Binding-site contacts:
Ligand atom C13 contacts residue TRP86 of chain 1.B at 3.6 Å (hydrophobic).
Ligand atom C11 contacts residue TRP80 of chain 1.B at 3.4 Å (hydrophobic).
Ligand atom O4 contacts residue TRP86 of chain 1.B at 3.8 Å.
Ligand atom C10 contacts residue TRP80 of chain 1.B at 3.5 Å (hydrophobic).
Ligand atom C10 contacts residue PHE78 of chain 1.B at 3.6 Å (hydrophobic).
Ligand atom C10 contacts residue ASN51 of chain 1.B at 4.0 Å.
Ligand atom C3 contacts residue ASN51 of chain 1.B at 4.0 Å.
Ligand atom O4 contacts residue SER79 of chain 1.B at 3.5 Å.
Ligand atom O3 contacts residue TRP80 of chain 1.B at 3.5 Å (h-bond).
Ligand atom C4 contacts residue ASN51 of chain 1.B at 4.2 Å.
Ligand atom O1 contacts residue PRO52 of chain 1.B at 3.8 Å.
Ligand atom C12 contacts residue TRP80 of chain 1.B at 3.6 Å (hydrophobic).
Ligand atom C2 contacts residue ASN51 of chain 1.B at 3.5 Å.
Ligand atom N3 contacts residue SER79 of chain 1.B at 4.0 Å.
Ligand atom O4 contacts residue PHE78 of chain 1.B at 3.9 Å.
Ligand atom C12 contacts residue TRP86 of chain 1.B at 3.7 Å (hydrophobic).
Ligand atom O2 contacts residue ASN51 of chain 1.B at 3.0 Å (h-bond).
Ligand atom N3 contacts residue TRP80 of chain 1.B at 3.3 Å.
Ligand atom C11 contacts residue PHE78 of chain 1.B at 3.8 Å (hydrophobic).
Ligand atom C12 contacts residue TYR102 of chain 1.B at 3.5 Å (hydrophobic).
Ligand atom C11 contacts residue TRP86 of chain 1.B at 3.8 Å (hydrophobic).
Ligand atom N1 contacts residue PRO52 of chain 1.B at 3.9 Å.
Ligand atom O4 contacts residue TYR102 of chain 1.B at 2.8 Å (h-bond).
Ligand atom N1 contacts residue ASN51 of chain 1.B at 3.7 Å.
Ligand atom N1 contacts residue TRP86 of chain 1.B at 4.2 Å.
Ligand atom O4 contacts residue TRP80 of chain 1.B at 2.9 Å (h-bond).
Ligand atom O3 contacts residue PHE78 of chain 1.B at 3.4 Å (h-bond).
Ligand atom C1 contacts residue TRP80 of chain 1.B at 3.8 Å (hydrophobic).
Ligand atom O3 contacts residue ASN51 of chain 1.B at 3.5 Å.
Ligand atom O3 contacts residue PRO52 of chain 1.B at 3.3 Å.
Ligand atom C6 contacts residue PRO52 of chain 1.B at 4.2 Å (hydrophobic).
Ligand atom C12 contacts residue TRP100 of chain 1.B at 3.7 Å (hydrophobic).
Ligand atom C2 contacts residue PRO52 of chain 1.B at 4.2 Å (hydrophobic).
Ligand atom C5 contacts residue PRO52 of chain 1.B at 4.1 Å (hydrophobic).
Ligand atom C1 contacts residue ASN51 of chain 1.B at 4.0 Å.
Ligand atom C13 contacts residue TRP100 of chain 1.B at 3.5 Å (hydrophobic).
Ligand atom N3 contacts residue PHE78 of chain 1.B at 2.9 Å (h-bond).
Ligand atom O1 contacts residue ASN51 of chain 1.B at 3.9 Å.
Ligand atom C11 contacts residue SER79 of chain 1.B at 4.1 Å.
Ligand atom C11 contacts residue TYR102 of chain 1.B at 3.4 Å (hydrophobic).

The small molecule below binds the protein below.
Small molecule (SMILES): NC1CCC(COC(=O)N[C@H]2CCC(=O)NC2=O)CC1

Sequence of chain 1.B:
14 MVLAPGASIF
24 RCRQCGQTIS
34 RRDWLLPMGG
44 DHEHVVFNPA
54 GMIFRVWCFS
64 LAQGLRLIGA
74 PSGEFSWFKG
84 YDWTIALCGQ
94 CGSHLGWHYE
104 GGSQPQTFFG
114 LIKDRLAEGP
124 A